Sequence of chain 1.F:
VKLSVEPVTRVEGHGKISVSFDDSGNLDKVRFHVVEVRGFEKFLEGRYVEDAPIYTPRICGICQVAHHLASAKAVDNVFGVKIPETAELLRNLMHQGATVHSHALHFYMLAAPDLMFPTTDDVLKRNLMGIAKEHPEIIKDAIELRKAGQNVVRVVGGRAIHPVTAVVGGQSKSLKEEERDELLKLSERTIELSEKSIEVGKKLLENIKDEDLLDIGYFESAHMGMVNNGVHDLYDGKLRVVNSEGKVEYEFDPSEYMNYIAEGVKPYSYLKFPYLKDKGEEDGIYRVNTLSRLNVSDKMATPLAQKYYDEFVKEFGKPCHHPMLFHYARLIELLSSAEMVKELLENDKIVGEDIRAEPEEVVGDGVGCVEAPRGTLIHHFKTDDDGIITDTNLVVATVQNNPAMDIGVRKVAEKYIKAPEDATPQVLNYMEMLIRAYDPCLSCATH

Binding-site contacts:
Ligand atom C2 contacts residue ARG375 of chain 1.F at 3.8 Å.
Ligand atom C1 contacts residue CYS64 of chain 1.F at 2.8 Å (hydrophobic).
Ligand atom N1 contacts residue ARG375 of chain 1.F at 3.0 Å (salt-bridge).
Ligand atom C2 contacts residue ALA398 of chain 1.F at 3.8 Å (hydrophobic).
Ligand atom NI contacts residue CYS64 of chain 1.F at 2.1 Å.
Ligand atom C1 contacts residue ALA373 of chain 1.F at 3.8 Å (hydrophobic).
Ligand atom C2 contacts residue THR399 of chain 1.F at 4.1 Å.
Ligand atom C3 contacts residue VAL397 of chain 1.F at 3.4 Å (hydrophobic).
Ligand atom NI contacts residue CYS61 of chain 1.F at 2.4 Å.
Ligand atom FE contacts residue CYS64 of chain 1.F at 2.2 Å.
Ligand atom C1 contacts residue PRO374 of chain 1.F at 4.2 Å (hydrophobic).
Ligand atom N2 contacts residue ARG375 of chain 1.F at 3.5 Å.
Ligand atom FE contacts residue CYS445 of chain 1.F at 2.4 Å.
Ligand atom C1 contacts residue ARG375 of chain 1.F at 3.6 Å.
Ligand atom N1 contacts residue CYS64 of chain 1.F at 3.3 Å.
Ligand atom C2 contacts residue CYS445 of chain 1.F at 3.1 Å (hydrophobic).
Ligand atom N2 contacts residue ALA398 of chain 1.F at 3.6 Å.
Ligand atom C3 contacts residue ALA398 of chain 1.F at 4.0 Å (hydrophobic).
Ligand atom C3 contacts residue HIS68 of chain 1.F at 3.5 Å.
Ligand atom O3 contacts residue ALA398 of chain 1.F at 3.9 Å.
Ligand atom C2 contacts residue VAL397 of chain 1.F at 4.2 Å (hydrophobic).
Ligand atom C3 contacts residue ALA373 of chain 1.F at 3.5 Å (hydrophobic).
Ligand atom N1 contacts residue ALA373 of chain 1.F at 3.8 Å.
Ligand atom NI contacts residue CYS445 of chain 1.F at 2.8 Å.
Ligand atom C3 contacts residue CYS445 of chain 1.F at 3.1 Å (hydrophobic).
Ligand atom N2 contacts residue THR399 of chain 1.F at 3.0 Å (h-bond).
Ligand atom N2 contacts residue CYS445 of chain 1.F at 3.5 Å.
Ligand atom NI contacts residue CYS442 of chain 1.F at 2.3 Å.
Ligand atom C2 contacts residue CYS64 of chain 1.F at 3.9 Å (hydrophobic).
Ligand atom N1 contacts residue PRO374 of chain 1.F at 3.3 Å.
Ligand atom C3 contacts residue CYS64 of chain 1.F at 3.4 Å (hydrophobic).
Ligand atom N2 contacts residue CYS442 of chain 1.F at 3.4 Å.
Ligand atom O3 contacts residue VAL397 of chain 1.F at 3.3 Å.
Ligand atom O3 contacts residue ALA373 of chain 1.F at 3.3 Å.
Ligand atom O3 contacts residue LEU378 of chain 1.F at 3.2 Å.
Ligand atom C1 contacts residue CYS445 of chain 1.F at 4.2 Å (hydrophobic).
Ligand atom O3 contacts residue CYS445 of chain 1.F at 4.0 Å.
Ligand atom C2 contacts residue CYS442 of chain 1.F at 3.5 Å (hydrophobic).
Ligand atom O3 contacts residue HIS68 of chain 1.F at 3.6 Å.
Ligand atom FE contacts residue HIS68 of chain 1.F at 4.0 Å.

A small-molecule ligand and the protein it binds are described below.
Small molecule (SMILES): N#C[Fe]([Ni])(C#N)C=O